Sequence of chain 1.A:
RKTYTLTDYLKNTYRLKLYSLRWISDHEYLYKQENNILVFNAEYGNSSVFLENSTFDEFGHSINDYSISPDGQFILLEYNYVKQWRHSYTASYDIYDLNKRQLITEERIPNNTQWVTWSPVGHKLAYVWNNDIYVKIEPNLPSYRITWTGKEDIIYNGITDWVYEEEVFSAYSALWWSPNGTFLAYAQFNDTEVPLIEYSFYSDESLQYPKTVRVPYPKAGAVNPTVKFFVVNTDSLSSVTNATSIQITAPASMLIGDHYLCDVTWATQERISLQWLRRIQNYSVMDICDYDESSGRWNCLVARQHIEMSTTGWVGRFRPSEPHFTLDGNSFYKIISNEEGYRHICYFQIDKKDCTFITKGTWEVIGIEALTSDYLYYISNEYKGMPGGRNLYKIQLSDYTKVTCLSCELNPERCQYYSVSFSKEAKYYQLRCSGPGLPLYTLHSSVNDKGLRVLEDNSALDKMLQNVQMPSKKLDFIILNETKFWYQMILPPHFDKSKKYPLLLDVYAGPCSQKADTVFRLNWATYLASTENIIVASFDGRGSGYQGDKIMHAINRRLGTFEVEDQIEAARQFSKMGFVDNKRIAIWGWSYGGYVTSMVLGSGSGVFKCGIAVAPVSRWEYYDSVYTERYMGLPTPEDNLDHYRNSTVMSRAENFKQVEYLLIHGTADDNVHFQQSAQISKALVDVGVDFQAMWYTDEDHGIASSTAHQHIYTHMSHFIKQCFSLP

Binding-site contacts:
Ligand atom C2 contacts residue ASN186 of chain 1.A at 2.1 Å.
Ligand atom N2 contacts residue ASN186 of chain 1.A at 2.1 Å (h-bond).
Ligand atom C5 contacts residue THR188 of chain 1.A at 3.8 Å.
Ligand atom C1 contacts residue ASN186 of chain 1.A at 1.5 Å.
Ligand atom C1 contacts residue THR188 of chain 1.A at 3.2 Å.
Ligand atom O6 contacts residue GLU276 of chain 1.A at 2.5 Å (salt-bridge).
Ligand atom C6 contacts residue GLN275 of chain 1.A at 3.6 Å.
Ligand atom O5 contacts residue ASN186 of chain 1.A at 2.7 Å (h-bond).
Ligand atom C3 contacts residue ASN186 of chain 1.A at 3.4 Å.
Ligand atom C4 contacts residue ASN186 of chain 1.A at 4.2 Å.
Ligand atom O5 contacts residue GLN275 of chain 1.A at 3.2 Å.
Ligand atom O7 contacts residue ASN186 of chain 1.A at 4.0 Å.
Ligand atom C7 contacts residue ASN186 of chain 1.A at 3.4 Å.
Ligand atom C5 contacts residue GLN275 of chain 1.A at 4.0 Å.
Ligand atom O3 contacts residue ASN186 of chain 1.A at 4.5 Å.
Ligand atom C1 contacts residue GLN275 of chain 1.A at 3.5 Å.
Ligand atom C6 contacts residue GLU276 of chain 1.A at 3.0 Å.
Ligand atom O5 contacts residue THR188 of chain 1.A at 3.8 Å.
Ligand atom C8 contacts residue ASN186 of chain 1.A at 4.3 Å.
Ligand atom C5 contacts residue ASN186 of chain 1.A at 3.9 Å.
Ligand atom C3 contacts residue THR188 of chain 1.A at 3.6 Å.
Ligand atom C2 contacts residue THR188 of chain 1.A at 4.0 Å.
Ligand atom C4 contacts residue THR188 of chain 1.A at 4.2 Å.

The protein below binds the small molecule below.
Small molecule (SMILES): CC(=O)N[C@@H]1[C@@H](O)[C@H](O)[C@@H](CO)O[C@H]1O